The protein below binds the small molecule below.
Small molecule (SMILES): CC(=O)N[C@H]1[C@H](O[C@H]2[C@H](O)[C@@H](NC(C)=O)CO[C@@H]2CO)O[C@H](CO)[C@@H](O[C@@H]2O[C@H](CO[C@H]3O[C@H](CO)[C@@H](O)[C@H](O)[C@@H]3O)[C@@H](O)[C@H](O[C@H]3O[C@H](CO)[C@@H](O)[C@H](O)[C@@H]3O)[C@@H]2O)[C@@H]1O

Sequence of chain 1.I:
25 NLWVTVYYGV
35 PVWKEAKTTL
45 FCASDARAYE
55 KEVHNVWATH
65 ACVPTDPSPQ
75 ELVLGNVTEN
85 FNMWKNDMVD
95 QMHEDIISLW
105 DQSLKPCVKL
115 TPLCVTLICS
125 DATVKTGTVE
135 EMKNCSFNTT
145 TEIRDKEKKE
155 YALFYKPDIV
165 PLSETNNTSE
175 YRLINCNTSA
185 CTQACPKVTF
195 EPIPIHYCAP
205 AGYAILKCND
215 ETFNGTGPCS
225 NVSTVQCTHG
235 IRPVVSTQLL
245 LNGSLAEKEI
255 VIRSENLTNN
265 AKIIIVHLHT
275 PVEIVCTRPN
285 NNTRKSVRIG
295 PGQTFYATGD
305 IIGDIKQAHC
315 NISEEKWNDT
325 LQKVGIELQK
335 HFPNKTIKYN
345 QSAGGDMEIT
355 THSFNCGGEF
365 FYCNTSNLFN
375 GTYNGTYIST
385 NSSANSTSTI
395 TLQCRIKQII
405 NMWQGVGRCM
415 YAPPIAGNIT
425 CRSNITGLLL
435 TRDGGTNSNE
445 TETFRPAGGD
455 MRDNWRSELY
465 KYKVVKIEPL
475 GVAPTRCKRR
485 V

Binding-site contacts:
Ligand atom C3 contacts residue TYR155 of chain 1.I at 4.3 Å (hydrophobic).
Ligand atom O7 contacts residue LEU157 of chain 1.I at 4.3 Å.
Ligand atom O6 contacts residue TYR155 of chain 1.I at 4.4 Å.
Ligand atom O7 contacts residue ASN138 of chain 1.I at 3.7 Å.
Ligand atom O4 contacts residue TYR155 of chain 1.I at 4.4 Å.
Ligand atom C6 contacts residue TYR155 of chain 1.I at 3.9 Å (hydrophobic).
Ligand atom C4 contacts residue ASN138 of chain 1.I at 4.2 Å.
Ligand atom C1 contacts residue ASN138 of chain 1.I at 1.4 Å.
Ligand atom C1 contacts residue TYR155 of chain 1.I at 3.7 Å (hydrophobic).
Ligand atom O5 contacts residue ASN138 of chain 1.I at 2.4 Å (h-bond).
Ligand atom C8 contacts residue ASP304 of chain 1.I at 3.7 Å.
Ligand atom O6 contacts residue SER140 of chain 1.I at 4.3 Å.
Ligand atom C5 contacts residue ASN138 of chain 1.I at 3.6 Å.
Ligand atom C5 contacts residue TYR155 of chain 1.I at 3.6 Å (hydrophobic).
Ligand atom C7 contacts residue TYR155 of chain 1.I at 4.4 Å (hydrophobic).
Ligand atom C2 contacts residue ASN138 of chain 1.I at 2.5 Å.
Ligand atom O5 contacts residue TYR155 of chain 1.I at 3.9 Å.
Ligand atom N2 contacts residue ASN138 of chain 1.I at 2.9 Å (h-bond).
Ligand atom C7 contacts residue ASN138 of chain 1.I at 3.5 Å.
Ligand atom O7 contacts residue TYR155 of chain 1.I at 3.2 Å.
Ligand atom O7 contacts residue GLY303 of chain 1.I at 3.9 Å.
Ligand atom C3 contacts residue ASN138 of chain 1.I at 3.8 Å.
Ligand atom O6 contacts residue ASN138 of chain 1.I at 4.5 Å.